Sequence of chain 3.A:
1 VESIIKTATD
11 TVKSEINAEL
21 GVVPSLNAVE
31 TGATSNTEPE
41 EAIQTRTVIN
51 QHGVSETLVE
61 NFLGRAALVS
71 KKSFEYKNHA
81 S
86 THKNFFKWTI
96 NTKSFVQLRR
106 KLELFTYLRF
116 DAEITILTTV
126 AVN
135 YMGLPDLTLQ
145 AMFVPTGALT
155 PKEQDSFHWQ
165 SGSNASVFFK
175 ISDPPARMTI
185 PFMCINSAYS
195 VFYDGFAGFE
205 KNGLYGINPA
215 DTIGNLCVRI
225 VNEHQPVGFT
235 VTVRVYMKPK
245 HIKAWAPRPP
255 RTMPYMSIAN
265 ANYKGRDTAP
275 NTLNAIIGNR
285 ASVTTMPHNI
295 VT

The protein below binds the small molecule below.
Small molecule (SMILES): CC(=O)N[C@@H]1[C@@H](O)[C@H](O[C@@H]2O[C@H](CO[C@]3(C(=O)O)C[C@H](O)[C@@H](NC(C)=O)[C@H]([C@H](O)[C@H](O)CO)O3)[C@H](O)[C@H](O)[C@H]2O)[C@@H](CO)O[C@H]1O

Binding-site contacts:
Ligand atom N5 contacts residue PRO231 of chain 3.C at 2.9 Å (h-bond).
Ligand atom O1B contacts residue ARG104 of chain 3.C at 2.8 Å (salt-bridge).
Ligand atom O7 contacts residue PRO274 of chain 3.A at 3.4 Å.
Ligand atom O3 contacts residue PRO274 of chain 3.A at 3.9 Å.
Ligand atom C4 contacts residue ASP232 of chain 3.C at 3.5 Å.
Ligand atom C4 contacts residue ASP91 of chain 3.C at 3.3 Å.
Ligand atom C4 contacts residue PRO231 of chain 3.C at 3.4 Å (hydrophobic).
Ligand atom C4 contacts residue ARG104 of chain 3.C at 4.0 Å.
Ligand atom O4 contacts residue ASP91 of chain 3.C at 2.8 Å (salt-bridge).
Ligand atom O10 contacts residue ASN275 of chain 3.A at 2.9 Å (h-bond).
Ligand atom O4 contacts residue ASP232 of chain 3.C at 2.8 Å (salt-bridge).
Ligand atom O6 contacts residue ASP91 of chain 3.C at 3.3 Å.
Ligand atom C10 contacts residue PRO231 of chain 3.C at 3.9 Å (hydrophobic).
Ligand atom C5 contacts residue ASN275 of chain 3.A at 3.5 Å.
Ligand atom C1 contacts residue ARG104 of chain 3.C at 3.7 Å.
Ligand atom O4 contacts residue ARG95 of chain 3.C at 3.6 Å.
Ligand atom C11 contacts residue PRO231 of chain 3.C at 4.0 Å (hydrophobic).
Ligand atom O3 contacts residue ASP91 of chain 3.C at 4.0 Å.
Ligand atom C3 contacts residue ASP232 of chain 3.C at 4.1 Å.
Ligand atom C5 contacts residue PRO274 of chain 3.A at 3.9 Å (hydrophobic).
Ligand atom N5 contacts residue ASN275 of chain 3.A at 3.5 Å (h-bond).
Ligand atom O3 contacts residue GLY282 of chain 3.A at 3.4 Å.
Ligand atom C6 contacts residue PRO231 of chain 3.C at 4.0 Å (hydrophobic).
Ligand atom O6 contacts residue PRO274 of chain 3.A at 3.7 Å.
Ligand atom C3 contacts residue PRO274 of chain 3.A at 3.8 Å (hydrophobic).
Ligand atom O10 contacts residue ARG270 of chain 3.A at 4.0 Å.
Ligand atom C4 contacts residue PRO274 of chain 3.A at 4.0 Å (hydrophobic).
Ligand atom C11 contacts residue ASP232 of chain 3.C at 3.8 Å.
Ligand atom C6 contacts residue ASP91 of chain 3.C at 3.9 Å.
Ligand atom C5 contacts residue PRO231 of chain 3.C at 3.6 Å (hydrophobic).
Ligand atom O4 contacts residue ASN275 of chain 3.A at 3.0 Å (h-bond).
Ligand atom C10 contacts residue ASN275 of chain 3.A at 3.2 Å.
Ligand atom O4 contacts residue PRO231 of chain 3.C at 3.8 Å.
Ligand atom C11 contacts residue ILE233 of chain 3.C at 3.8 Å (hydrophobic).
Ligand atom C11 contacts residue GLY234 of chain 3.C at 3.9 Å.
Ligand atom C4 contacts residue ASN275 of chain 3.A at 3.8 Å.
Ligand atom C3 contacts residue ARG104 of chain 3.C at 3.9 Å.
Ligand atom C3 contacts residue ARG95 of chain 3.C at 3.9 Å.
Ligand atom O7 contacts residue SER180 of chain 3.C at 3.7 Å.
Ligand atom C3 contacts residue PRO274 of chain 3.A at 4.1 Å (hydrophobic).

Sequence of chain 3.C:
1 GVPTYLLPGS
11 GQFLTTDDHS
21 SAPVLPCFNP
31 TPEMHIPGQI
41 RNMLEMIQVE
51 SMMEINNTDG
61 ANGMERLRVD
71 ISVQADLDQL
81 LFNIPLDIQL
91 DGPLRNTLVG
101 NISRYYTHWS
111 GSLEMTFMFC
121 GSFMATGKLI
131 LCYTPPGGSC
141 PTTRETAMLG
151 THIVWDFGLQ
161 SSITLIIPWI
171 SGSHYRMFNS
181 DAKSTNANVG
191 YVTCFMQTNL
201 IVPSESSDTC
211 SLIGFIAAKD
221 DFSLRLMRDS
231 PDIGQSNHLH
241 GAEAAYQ